A small-molecule ligand and the protein it binds are described below.
Small molecule (SMILES): CC(=O)N[C@H]1[C@H](O[C@H]2[C@H](O)[C@@H](NC(C)=O)CO[C@@H]2CO)O[C@H](CO)[C@@H](O)[C@@H]1O

Sequence of chain 1.C:
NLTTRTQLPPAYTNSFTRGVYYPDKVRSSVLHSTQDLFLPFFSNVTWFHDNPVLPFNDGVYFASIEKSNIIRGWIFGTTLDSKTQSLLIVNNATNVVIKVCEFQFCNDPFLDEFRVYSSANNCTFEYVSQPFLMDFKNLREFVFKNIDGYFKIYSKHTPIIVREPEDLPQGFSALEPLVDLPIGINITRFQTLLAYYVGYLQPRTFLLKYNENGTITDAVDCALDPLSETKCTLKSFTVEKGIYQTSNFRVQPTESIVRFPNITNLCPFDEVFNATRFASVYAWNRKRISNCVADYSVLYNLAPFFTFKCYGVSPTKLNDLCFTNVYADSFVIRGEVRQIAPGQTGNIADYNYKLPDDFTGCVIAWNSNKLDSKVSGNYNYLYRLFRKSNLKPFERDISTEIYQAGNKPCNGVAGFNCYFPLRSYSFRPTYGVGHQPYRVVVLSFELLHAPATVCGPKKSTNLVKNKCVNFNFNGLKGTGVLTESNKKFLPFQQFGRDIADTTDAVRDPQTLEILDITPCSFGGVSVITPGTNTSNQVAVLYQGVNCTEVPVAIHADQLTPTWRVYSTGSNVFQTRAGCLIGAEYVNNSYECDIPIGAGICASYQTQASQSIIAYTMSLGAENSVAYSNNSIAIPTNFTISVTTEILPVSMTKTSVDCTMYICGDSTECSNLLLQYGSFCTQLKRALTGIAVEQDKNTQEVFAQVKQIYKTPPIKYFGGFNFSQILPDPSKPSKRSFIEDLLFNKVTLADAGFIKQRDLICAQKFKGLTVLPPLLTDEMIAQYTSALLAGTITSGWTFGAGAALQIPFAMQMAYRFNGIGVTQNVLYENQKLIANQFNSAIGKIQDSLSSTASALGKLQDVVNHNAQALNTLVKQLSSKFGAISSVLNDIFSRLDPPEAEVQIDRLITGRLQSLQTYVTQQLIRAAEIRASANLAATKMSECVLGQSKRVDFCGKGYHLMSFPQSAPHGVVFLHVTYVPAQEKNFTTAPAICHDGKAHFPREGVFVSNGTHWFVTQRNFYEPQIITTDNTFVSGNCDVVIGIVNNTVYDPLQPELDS

Binding-site contacts:
Ligand atom O7 contacts residue ASN1131 of chain 1.C at 3.2 Å (h-bond).
Ligand atom C4 contacts residue ASN1131 of chain 1.C at 4.2 Å.
Ligand atom O5 contacts residue ASN1131 of chain 1.C at 2.4 Å (h-bond).
Ligand atom C2 contacts residue ASN1131 of chain 1.C at 2.4 Å.
Ligand atom C8 contacts residue VAL1130 of chain 1.C at 4.5 Å (hydrophobic).
Ligand atom C8 contacts residue ASN1131 of chain 1.C at 4.4 Å.
Ligand atom C5 contacts residue ASN1131 of chain 1.C at 3.7 Å.
Ligand atom C3 contacts residue ASN1131 of chain 1.C at 3.8 Å.
Ligand atom N2 contacts residue ASN1131 of chain 1.C at 2.9 Å (h-bond).
Ligand atom C8 contacts residue ILE1129 of chain 1.C at 4.2 Å (hydrophobic).
Ligand atom C1 contacts residue ASN1131 of chain 1.C at 1.4 Å.
Ligand atom C7 contacts residue ASN1131 of chain 1.C at 3.2 Å.